Binding-site contacts:
Ligand atom O5 contacts residue PHE233 of chain 1.C at 4.0 Å.
Ligand atom C4 contacts residue ASN232 of chain 1.C at 4.3 Å.
Ligand atom C3 contacts residue ASN232 of chain 1.C at 3.9 Å.
Ligand atom C7 contacts residue ASN232 of chain 1.C at 3.4 Å.
Ligand atom C1 contacts residue ASN232 of chain 1.C at 1.4 Å.
Ligand atom O5 contacts residue ASN232 of chain 1.C at 2.4 Å (h-bond).
Ligand atom O7 contacts residue ASN232 of chain 1.C at 3.5 Å (h-bond).
Ligand atom C2 contacts residue PHE233 of chain 1.C at 4.0 Å (hydrophobic).
Ligand atom O7 contacts residue ARG104 of chain 1.B at 4.1 Å.
Ligand atom O2 contacts residue ASN232 of chain 1.C at 4.5 Å.
Ligand atom C6 contacts residue GLU235 of chain 1.C at 3.4 Å.
Ligand atom O2 contacts residue PHE233 of chain 1.C at 4.1 Å.
Ligand atom O4 contacts residue THR234 of chain 1.C at 3.8 Å.
Ligand atom C5 contacts residue GLU235 of chain 1.C at 3.8 Å.
Ligand atom C2 contacts residue ASN232 of chain 1.C at 2.5 Å.
Ligand atom N2 contacts residue ASN232 of chain 1.C at 2.9 Å (h-bond).
Ligand atom O5 contacts residue GLU235 of chain 1.C at 3.3 Å.
Ligand atom C5 contacts residue ASN232 of chain 1.C at 3.7 Å.
Ligand atom C8 contacts residue LEU100 of chain 1.A at 4.4 Å (hydrophobic).
Ligand atom C1 contacts residue PHE233 of chain 1.C at 4.0 Å (hydrophobic).
Ligand atom O4 contacts residue LYS119 of chain 1.C at 3.9 Å.
Ligand atom O4 contacts residue GLU235 of chain 1.C at 3.7 Å.

This small molecule binds to this protein.
Small molecule (SMILES): CC(=O)N[C@H]1CO[C@H](CO[C@@H]2O[C@@H](C)[C@@H](O)[C@@H](O)[C@@H]2O)[C@@H](O)[C@@H]1O

Sequence of chain 1.B:
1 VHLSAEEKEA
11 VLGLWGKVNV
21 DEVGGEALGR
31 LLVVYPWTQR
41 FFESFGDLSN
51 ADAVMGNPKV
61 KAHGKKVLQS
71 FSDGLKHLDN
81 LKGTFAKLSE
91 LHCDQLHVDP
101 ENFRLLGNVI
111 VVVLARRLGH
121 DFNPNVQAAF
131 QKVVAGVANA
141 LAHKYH

Sequence of chain 1.A:
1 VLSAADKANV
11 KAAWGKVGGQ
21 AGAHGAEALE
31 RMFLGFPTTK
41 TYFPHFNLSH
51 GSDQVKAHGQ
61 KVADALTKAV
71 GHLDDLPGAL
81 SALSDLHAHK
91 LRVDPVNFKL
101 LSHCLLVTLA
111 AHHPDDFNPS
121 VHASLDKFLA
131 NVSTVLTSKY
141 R

Sequence of chain 1.C:
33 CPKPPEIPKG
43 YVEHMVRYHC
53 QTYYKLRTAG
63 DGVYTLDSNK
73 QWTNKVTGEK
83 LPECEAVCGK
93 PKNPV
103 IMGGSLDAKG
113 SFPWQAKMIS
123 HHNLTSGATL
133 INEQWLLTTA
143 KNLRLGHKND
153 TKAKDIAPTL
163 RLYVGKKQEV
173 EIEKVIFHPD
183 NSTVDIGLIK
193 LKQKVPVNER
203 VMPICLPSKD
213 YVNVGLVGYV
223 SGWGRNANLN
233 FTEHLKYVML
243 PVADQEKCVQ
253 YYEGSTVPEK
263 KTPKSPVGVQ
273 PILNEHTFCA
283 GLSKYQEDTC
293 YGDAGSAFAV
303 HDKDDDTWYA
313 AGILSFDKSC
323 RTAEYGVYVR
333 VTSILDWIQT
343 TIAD